This protein binds this small molecule.
Small molecule (SMILES): CC(=O)N[C@@H]1[C@@H](O)[C@H](O)[C@@H](CO)O[C@H]1O

Sequence of chain 1.A:
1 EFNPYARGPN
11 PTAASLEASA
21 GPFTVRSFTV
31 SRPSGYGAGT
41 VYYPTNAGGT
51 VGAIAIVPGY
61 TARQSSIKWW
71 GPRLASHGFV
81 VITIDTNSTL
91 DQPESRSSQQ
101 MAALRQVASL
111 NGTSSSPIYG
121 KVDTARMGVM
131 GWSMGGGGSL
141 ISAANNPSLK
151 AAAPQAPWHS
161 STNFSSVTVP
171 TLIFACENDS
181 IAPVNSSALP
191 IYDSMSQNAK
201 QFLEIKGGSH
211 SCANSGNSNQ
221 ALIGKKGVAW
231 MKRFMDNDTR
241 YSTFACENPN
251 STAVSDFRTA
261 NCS

Binding-site contacts:
Ligand atom C6 contacts residue ASN87 of chain 1.A at 4.5 Å.
Ligand atom C8 contacts residue SER98 of chain 1.A at 3.8 Å.
Ligand atom C4 contacts residue ASN87 of chain 1.A at 4.1 Å.
Ligand atom C5 contacts residue ASN87 of chain 1.A at 3.5 Å.
Ligand atom C5 contacts residue TYR36 of chain 1.A at 4.5 Å (hydrophobic).
Ligand atom C8 contacts residue GLN99 of chain 1.A at 4.0 Å.
Ligand atom O7 contacts residue SER95 of chain 1.A at 4.0 Å.
Ligand atom C4 contacts residue GLY35 of chain 1.A at 4.3 Å.
Ligand atom C5 contacts residue GLY35 of chain 1.A at 4.0 Å.
Ligand atom C3 contacts residue ASN87 of chain 1.A at 3.7 Å.
Ligand atom O5 contacts residue ASN87 of chain 1.A at 2.2 Å (h-bond).
Ligand atom N2 contacts residue GLY35 of chain 1.A at 4.0 Å.
Ligand atom N2 contacts residue ASN87 of chain 1.A at 3.0 Å (h-bond).
Ligand atom C7 contacts residue ASN87 of chain 1.A at 3.6 Å.
Ligand atom C1 contacts residue TYR36 of chain 1.A at 4.2 Å (hydrophobic).
Ligand atom C2 contacts residue ASN87 of chain 1.A at 2.4 Å.
Ligand atom N2 contacts residue GLN99 of chain 1.A at 4.0 Å.
Ligand atom C7 contacts residue GLN99 of chain 1.A at 4.3 Å.
Ligand atom C2 contacts residue GLY35 of chain 1.A at 4.2 Å.
Ligand atom C1 contacts residue GLY35 of chain 1.A at 3.7 Å.
Ligand atom C3 contacts residue GLY35 of chain 1.A at 4.0 Å.
Ligand atom O4 contacts residue GLY35 of chain 1.A at 4.0 Å.
Ligand atom C7 contacts residue SER95 of chain 1.A at 4.0 Å.
Ligand atom O7 contacts residue ASN87 of chain 1.A at 3.8 Å.
Ligand atom C1 contacts residue ASN87 of chain 1.A at 1.4 Å.
Ligand atom C8 contacts residue SER95 of chain 1.A at 3.4 Å.